Sequence of chain 1.B:
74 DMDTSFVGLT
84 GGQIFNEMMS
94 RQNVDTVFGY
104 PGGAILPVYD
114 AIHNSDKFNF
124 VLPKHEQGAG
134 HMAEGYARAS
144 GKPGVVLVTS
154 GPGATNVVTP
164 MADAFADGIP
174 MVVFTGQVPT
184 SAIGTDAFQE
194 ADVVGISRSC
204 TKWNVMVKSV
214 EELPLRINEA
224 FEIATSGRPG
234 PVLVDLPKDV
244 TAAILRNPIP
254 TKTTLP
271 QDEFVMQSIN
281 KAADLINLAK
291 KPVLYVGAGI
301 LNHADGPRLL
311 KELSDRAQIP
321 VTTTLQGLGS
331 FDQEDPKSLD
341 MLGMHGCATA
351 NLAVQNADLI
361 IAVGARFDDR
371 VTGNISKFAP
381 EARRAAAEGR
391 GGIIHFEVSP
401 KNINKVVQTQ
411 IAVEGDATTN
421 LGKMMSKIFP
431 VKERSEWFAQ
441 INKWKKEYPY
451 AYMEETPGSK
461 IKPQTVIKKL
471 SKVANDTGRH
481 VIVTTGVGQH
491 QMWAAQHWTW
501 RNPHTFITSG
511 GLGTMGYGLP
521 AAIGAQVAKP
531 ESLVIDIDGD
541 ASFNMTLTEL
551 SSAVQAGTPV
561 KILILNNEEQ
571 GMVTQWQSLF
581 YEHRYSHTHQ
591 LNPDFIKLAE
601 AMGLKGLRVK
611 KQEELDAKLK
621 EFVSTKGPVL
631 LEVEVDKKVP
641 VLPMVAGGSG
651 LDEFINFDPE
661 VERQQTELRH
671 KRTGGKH

Binding-site contacts:
Ligand atom C6 contacts residue VAL181 of chain 1.A at 3.6 Å (hydrophobic).
Ligand atom N5' contacts residue MET572 of chain 1.B at 3.8 Å.
Ligand atom C6 contacts residue PHE191 of chain 1.A at 3.7 Å (hydrophobic).
Ligand atom O7B contacts residue LYS241 of chain 1.A at 3.4 Å (salt-bridge).
Ligand atom C3 contacts residue ARG370 of chain 1.B at 3.3 Å.
Ligand atom C13 contacts residue GLN192 of chain 1.A at 3.8 Å.
Ligand atom N3' contacts residue ARG370 of chain 1.B at 3.1 Å (salt-bridge).
Ligand atom N3' contacts residue TRP576 of chain 1.B at 3.3 Å.
Ligand atom C10 contacts residue GLY106 of chain 1.A at 3.5 Å.
Ligand atom C6' contacts residue TRP576 of chain 1.B at 3.7 Å (hydrophobic).
Ligand atom N10 contacts residue TRP576 of chain 1.B at 3.5 Å.
Ligand atom O9 contacts residue TRP576 of chain 1.B at 3.6 Å.
Ligand atom C13 contacts residue PHE191 of chain 1.A at 3.6 Å (hydrophobic).
Ligand atom C7' contacts residue VAL573 of chain 1.B at 3.7 Å (hydrophobic).
Ligand atom C1 contacts residue PRO182 of chain 1.A at 3.7 Å (hydrophobic).
Ligand atom C10 contacts residue LYS241 of chain 1.A at 3.2 Å.
Ligand atom O4' contacts residue ARG370 of chain 1.B at 3.1 Å (salt-bridge).
Ligand atom N1' contacts residue GLY106 of chain 1.A at 3.3 Å.
Ligand atom C4 contacts residue ASP369 of chain 1.B at 3.7 Å.
Ligand atom O9 contacts residue ARG370 of chain 1.B at 2.9 Å (salt-bridge).
Ligand atom O4' contacts residue MET344 of chain 1.B at 3.7 Å.
Ligand atom C5' contacts residue FAD1 of chain 1.N at 3.5 Å.
Ligand atom O7B contacts residue PRO182 of chain 1.A at 3.5 Å.
Ligand atom C9 contacts residue TRP576 of chain 1.B at 3.5 Å (hydrophobic).
Ligand atom C1 contacts residue ARG370 of chain 1.B at 3.8 Å.
Ligand atom O11 contacts residue LYS241 of chain 1.A at 3.8 Å.
Ligand atom C5' contacts residue MET344 of chain 1.B at 3.6 Å (hydrophobic).
Ligand atom C10 contacts residue TRP576 of chain 1.B at 3.7 Å (hydrophobic).
Ligand atom C4 contacts residue ARG370 of chain 1.B at 3.5 Å.
Ligand atom C4' contacts residue TRP576 of chain 1.B at 3.7 Å (hydrophobic).
Ligand atom N5' contacts residue TRP576 of chain 1.B at 3.5 Å (h-bond).
Ligand atom C5 contacts residue ALA190 of chain 1.A at 3.6 Å (hydrophobic).
Ligand atom C7' contacts residue MET572 of chain 1.B at 3.6 Å (hydrophobic).
Ligand atom C2 contacts residue ARG370 of chain 1.B at 3.5 Å.
Ligand atom O11 contacts residue PRO182 of chain 1.A at 3.4 Å.
Ligand atom C2' contacts residue TRP576 of chain 1.B at 3.5 Å (hydrophobic).
Ligand atom C4' contacts residue ARG370 of chain 1.B at 3.6 Å.
Ligand atom N1' contacts residue TRP576 of chain 1.B at 3.6 Å.
Ligand atom C5 contacts residue ASP369 of chain 1.B at 3.3 Å.
Ligand atom N8 contacts residue LYS241 of chain 1.A at 3.1 Å (salt-bridge).

The small molecule below binds the protein below.
Small molecule (SMILES): COC(=O)c1ccccc1S(=O)(=O)NC(=O)N(C)c1nc(C)nc(OC)n1

Sequence of chain 1.A:
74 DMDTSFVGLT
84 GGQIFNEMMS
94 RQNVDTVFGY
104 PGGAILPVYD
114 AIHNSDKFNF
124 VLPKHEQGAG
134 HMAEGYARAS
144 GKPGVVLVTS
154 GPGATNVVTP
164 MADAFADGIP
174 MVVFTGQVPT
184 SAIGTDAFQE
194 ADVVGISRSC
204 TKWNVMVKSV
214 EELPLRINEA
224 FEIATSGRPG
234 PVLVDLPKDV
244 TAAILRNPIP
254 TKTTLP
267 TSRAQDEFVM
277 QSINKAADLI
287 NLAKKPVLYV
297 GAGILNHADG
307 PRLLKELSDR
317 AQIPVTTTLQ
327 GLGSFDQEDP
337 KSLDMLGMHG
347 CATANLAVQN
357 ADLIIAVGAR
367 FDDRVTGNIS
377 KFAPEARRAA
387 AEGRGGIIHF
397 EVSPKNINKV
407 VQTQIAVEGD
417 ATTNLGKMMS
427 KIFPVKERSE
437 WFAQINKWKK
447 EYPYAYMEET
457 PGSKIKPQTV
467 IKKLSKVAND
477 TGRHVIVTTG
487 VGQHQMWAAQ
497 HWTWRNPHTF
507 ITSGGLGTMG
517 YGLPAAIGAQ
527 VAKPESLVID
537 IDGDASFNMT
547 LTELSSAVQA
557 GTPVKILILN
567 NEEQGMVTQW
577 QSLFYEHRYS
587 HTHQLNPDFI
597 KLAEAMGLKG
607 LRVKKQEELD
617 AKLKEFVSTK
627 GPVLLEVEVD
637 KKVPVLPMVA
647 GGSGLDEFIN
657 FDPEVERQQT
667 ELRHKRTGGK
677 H